Sequence of chain 4.F:
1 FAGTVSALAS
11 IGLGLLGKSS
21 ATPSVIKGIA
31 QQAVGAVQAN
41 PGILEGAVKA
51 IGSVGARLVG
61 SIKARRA

This protein binds this small molecule.
Small molecule (SMILES): O=c1ccn([C@@H]2O[C@H](CO[P](=O)(O)O[C@H]3[C@@H](O)[C@H](n4ccc(=O)[nH]c4=O)O[C@@H]3CO[P](=O)(O)O[C@H]3[C@@H](O)[C@H](n4ccc(=O)[nH]c4=O)O[C@@H]3CO[P](=O)(O)O[C@H]3[C@@H](O)[C@H](n4ccc(=O)[nH]c4=O)O[C@@H]3CO)[C@@H](O)[C@H]2O)c(=O)[nH]1

Binding-site contacts:
Ligand atom O4' contacts residue ARG57 of chain 4.F at 3.0 Å (salt-bridge).
Ligand atom O2 contacts residue ARG57 of chain 4.F at 3.0 Å.
Ligand atom C4 contacts residue ARG65 of chain 4.F at 3.7 Å.
Ligand atom O2 contacts residue ARG65 of chain 4.F at 4.0 Å.
Ligand atom C2 contacts residue LYS49 of chain 4.F at 3.9 Å.
Ligand atom C2 contacts residue ARG65 of chain 4.F at 4.4 Å.
Ligand atom C4 contacts residue ARG57 of chain 4.F at 3.6 Å.
Ligand atom C2' contacts residue ARG57 of chain 4.F at 4.4 Å.
Ligand atom C1' contacts residue ARG57 of chain 4.F at 2.9 Å.
Ligand atom C2' contacts residue LYS49 of chain 4.F at 4.0 Å.
Ligand atom C6 contacts residue ARG57 of chain 4.F at 2.9 Å.
Ligand atom O2' contacts residue LYS49 of chain 4.F at 3.4 Å.
Ligand atom C2 contacts residue ARG57 of chain 4.F at 3.4 Å.
Ligand atom C1' contacts residue LYS49 of chain 4.F at 3.8 Å.
Ligand atom O4 contacts residue ARG65 of chain 4.F at 3.3 Å (salt-bridge).
Ligand atom C5 contacts residue ARG57 of chain 4.F at 3.6 Å.
Ligand atom N3 contacts residue ARG57 of chain 4.F at 3.1 Å.
Ligand atom O2 contacts residue LYS49 of chain 4.F at 3.0 Å (salt-bridge).
Ligand atom O4 contacts residue ARG57 of chain 4.F at 3.2 Å (salt-bridge).
Ligand atom N3 contacts residue ARG65 of chain 4.F at 3.3 Å (salt-bridge).
Ligand atom N1 contacts residue LYS49 of chain 4.F at 4.3 Å.
Ligand atom N1 contacts residue ARG57 of chain 4.F at 2.7 Å (salt-bridge).